Sequence of chain 2.N:
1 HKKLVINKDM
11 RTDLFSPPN

A small-molecule ligand and the protein it binds are described below.
Small molecule (SMILES): CSCC[C@H](NC(=O)[C@@H]1CCCN1C(=O)[C@H](CC(C)C)NC(=O)[C@H](CC(C)C)NC(=O)[C@H](CCCCN)NC(=O)[C@H](C)NC(=O)[C@H](CCCCN)NC(=O)[C@@H](N)CCCN=C(N)N)C(=O)N[C@@H](CCC(=O)O)C(=O)N[C@@H](CCC(=O)O)C(=O)N[C@@H](C)C(=O)N[C@@H](CC(C)C)C(=O)N[C@@H](CC(C)C)C(=O)N1CCC[C@H]1C=O

Sequence of chain 2.E:
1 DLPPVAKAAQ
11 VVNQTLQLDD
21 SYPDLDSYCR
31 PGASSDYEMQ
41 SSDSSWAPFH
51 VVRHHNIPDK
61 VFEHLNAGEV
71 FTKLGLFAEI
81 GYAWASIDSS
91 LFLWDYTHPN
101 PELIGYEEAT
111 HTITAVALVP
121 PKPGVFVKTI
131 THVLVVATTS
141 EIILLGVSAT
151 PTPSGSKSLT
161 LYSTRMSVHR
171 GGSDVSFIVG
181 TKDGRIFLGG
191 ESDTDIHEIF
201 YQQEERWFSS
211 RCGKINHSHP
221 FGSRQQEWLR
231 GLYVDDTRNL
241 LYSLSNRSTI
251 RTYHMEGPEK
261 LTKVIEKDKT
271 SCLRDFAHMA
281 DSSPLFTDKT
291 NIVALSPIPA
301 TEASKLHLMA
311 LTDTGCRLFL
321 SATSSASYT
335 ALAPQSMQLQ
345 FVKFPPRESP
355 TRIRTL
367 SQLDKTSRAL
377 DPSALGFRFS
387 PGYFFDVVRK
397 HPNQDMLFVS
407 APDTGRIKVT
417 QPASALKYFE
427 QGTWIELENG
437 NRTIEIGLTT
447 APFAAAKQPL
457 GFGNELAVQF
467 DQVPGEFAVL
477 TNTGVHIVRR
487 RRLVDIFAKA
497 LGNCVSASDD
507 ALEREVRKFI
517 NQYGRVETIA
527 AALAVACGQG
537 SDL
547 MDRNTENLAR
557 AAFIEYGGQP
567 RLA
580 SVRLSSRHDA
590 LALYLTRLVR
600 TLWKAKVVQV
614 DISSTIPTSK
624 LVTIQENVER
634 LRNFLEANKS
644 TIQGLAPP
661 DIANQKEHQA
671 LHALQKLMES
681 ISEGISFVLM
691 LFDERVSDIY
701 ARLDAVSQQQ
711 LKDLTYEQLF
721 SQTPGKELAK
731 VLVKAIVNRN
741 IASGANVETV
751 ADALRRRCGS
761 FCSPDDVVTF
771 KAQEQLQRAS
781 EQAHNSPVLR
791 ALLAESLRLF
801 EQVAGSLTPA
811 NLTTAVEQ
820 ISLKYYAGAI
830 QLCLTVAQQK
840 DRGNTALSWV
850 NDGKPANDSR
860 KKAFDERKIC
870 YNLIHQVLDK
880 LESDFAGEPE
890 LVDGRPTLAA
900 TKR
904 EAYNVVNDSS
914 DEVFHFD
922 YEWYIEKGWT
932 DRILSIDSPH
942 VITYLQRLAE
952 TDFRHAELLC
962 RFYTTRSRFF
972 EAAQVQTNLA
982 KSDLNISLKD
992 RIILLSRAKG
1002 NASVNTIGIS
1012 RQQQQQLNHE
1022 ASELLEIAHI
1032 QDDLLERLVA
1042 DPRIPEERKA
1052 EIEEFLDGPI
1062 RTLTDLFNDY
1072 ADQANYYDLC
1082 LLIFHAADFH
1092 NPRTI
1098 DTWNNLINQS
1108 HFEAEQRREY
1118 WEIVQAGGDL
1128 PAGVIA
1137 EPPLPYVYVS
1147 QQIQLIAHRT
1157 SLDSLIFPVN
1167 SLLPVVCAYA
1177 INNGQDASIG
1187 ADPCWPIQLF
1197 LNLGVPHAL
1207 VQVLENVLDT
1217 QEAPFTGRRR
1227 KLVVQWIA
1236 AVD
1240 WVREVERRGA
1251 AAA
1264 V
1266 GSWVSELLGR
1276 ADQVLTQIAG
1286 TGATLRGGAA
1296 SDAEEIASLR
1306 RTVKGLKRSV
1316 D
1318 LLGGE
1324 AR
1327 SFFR

Binding-site contacts:
Ligand atom CB contacts residue VAL125 of chain 2.E at 3.3 Å (hydrophobic).
Ligand atom CA contacts residue ARG11 of chain 2.N at 2.9 Å.
Ligand atom CG contacts residue PHE1066 of chain 2.B at 3.0 Å (hydrophobic).
Ligand atom N contacts residue ASP1071 of chain 2.B at 1.9 Å (salt-bridge).
Ligand atom CZ contacts residue PHE1066 of chain 2.B at 3.3 Å (hydrophobic).
Ligand atom CG contacts residue CYS1079 of chain 2.B at 3.1 Å (hydrophobic).
Ligand atom C contacts residue LYS8 of chain 2.N at 3.0 Å.
Ligand atom NH1 contacts residue CYS1079 of chain 2.B at 2.7 Å (h-bond).
Ligand atom N contacts residue ASP1071 of chain 2.B at 2.4 Å (salt-bridge).
Ligand atom NE contacts residue THR1097 of chain 2.B at 3.2 Å (h-bond).
Ligand atom NE contacts residue CYS1079 of chain 2.B at 2.9 Å.
Ligand atom O contacts residue VAL127 of chain 2.E at 2.5 Å (h-bond).
Ligand atom O contacts residue ASP1071 of chain 2.B at 1.2 Å (salt-bridge).
Ligand atom N contacts residue LEU161 of chain 2.E at 3.2 Å (h-bond).
Ligand atom CB contacts residue GLY105 of chain 2.E at 3.1 Å.
Ligand atom C contacts residue LYS8 of chain 2.N at 2.1 Å.
Ligand atom CA contacts residue LYS8 of chain 2.N at 2.3 Å.
Ligand atom CB contacts residue LYS8 of chain 2.N at 2.6 Å.
Ligand atom NE contacts residue PHE1083 of chain 2.B at 2.0 Å.
Ligand atom CD contacts residue PHE1066 of chain 2.B at 2.3 Å (hydrophobic).
Ligand atom CB contacts residue PHE1066 of chain 2.B at 3.3 Å (hydrophobic).
Ligand atom CD contacts residue PHE1083 of chain 2.B at 2.8 Å (hydrophobic).
Ligand atom O contacts residue LYS8 of chain 2.N at 3.0 Å.
Ligand atom NH1 contacts residue PHE1083 of chain 2.B at 1.0 Å.
Ligand atom C contacts residue ASP1071 of chain 2.B at 1.1 Å.
Ligand atom CB contacts residue ARG11 of chain 2.N at 2.1 Å.
Ligand atom N contacts residue GLY105 of chain 2.E at 2.8 Å (h-bond).
Ligand atom O contacts residue LYS8 of chain 2.N at 2.8 Å.
Ligand atom CB contacts residue LYS8 of chain 2.N at 2.2 Å.
Ligand atom OE1 contacts residue ARG165 of chain 2.E at 2.9 Å (salt-bridge).
Ligand atom CA contacts residue ASP1071 of chain 2.B at 1.3 Å.
Ligand atom N contacts residue ARG11 of chain 2.N at 3.0 Å (salt-bridge).
Ligand atom NH2 contacts residue PHE1066 of chain 2.B at 3.1 Å.
Ligand atom NH2 contacts residue PHE1083 of chain 2.B at 0.5 Å.
Ligand atom O contacts residue SER163 of chain 2.E at 3.1 Å (h-bond).
Ligand atom CA contacts residue LYS8 of chain 2.N at 2.2 Å.
Ligand atom CZ contacts residue PHE1083 of chain 2.B at 0.8 Å (hydrophobic).
Ligand atom NE contacts residue PHE1066 of chain 2.B at 2.9 Å.
Ligand atom N contacts residue LYS8 of chain 2.N at 1.3 Å.
Ligand atom CB contacts residue ASP1071 of chain 2.B at 2.1 Å.

Sequence of chain 2.B:
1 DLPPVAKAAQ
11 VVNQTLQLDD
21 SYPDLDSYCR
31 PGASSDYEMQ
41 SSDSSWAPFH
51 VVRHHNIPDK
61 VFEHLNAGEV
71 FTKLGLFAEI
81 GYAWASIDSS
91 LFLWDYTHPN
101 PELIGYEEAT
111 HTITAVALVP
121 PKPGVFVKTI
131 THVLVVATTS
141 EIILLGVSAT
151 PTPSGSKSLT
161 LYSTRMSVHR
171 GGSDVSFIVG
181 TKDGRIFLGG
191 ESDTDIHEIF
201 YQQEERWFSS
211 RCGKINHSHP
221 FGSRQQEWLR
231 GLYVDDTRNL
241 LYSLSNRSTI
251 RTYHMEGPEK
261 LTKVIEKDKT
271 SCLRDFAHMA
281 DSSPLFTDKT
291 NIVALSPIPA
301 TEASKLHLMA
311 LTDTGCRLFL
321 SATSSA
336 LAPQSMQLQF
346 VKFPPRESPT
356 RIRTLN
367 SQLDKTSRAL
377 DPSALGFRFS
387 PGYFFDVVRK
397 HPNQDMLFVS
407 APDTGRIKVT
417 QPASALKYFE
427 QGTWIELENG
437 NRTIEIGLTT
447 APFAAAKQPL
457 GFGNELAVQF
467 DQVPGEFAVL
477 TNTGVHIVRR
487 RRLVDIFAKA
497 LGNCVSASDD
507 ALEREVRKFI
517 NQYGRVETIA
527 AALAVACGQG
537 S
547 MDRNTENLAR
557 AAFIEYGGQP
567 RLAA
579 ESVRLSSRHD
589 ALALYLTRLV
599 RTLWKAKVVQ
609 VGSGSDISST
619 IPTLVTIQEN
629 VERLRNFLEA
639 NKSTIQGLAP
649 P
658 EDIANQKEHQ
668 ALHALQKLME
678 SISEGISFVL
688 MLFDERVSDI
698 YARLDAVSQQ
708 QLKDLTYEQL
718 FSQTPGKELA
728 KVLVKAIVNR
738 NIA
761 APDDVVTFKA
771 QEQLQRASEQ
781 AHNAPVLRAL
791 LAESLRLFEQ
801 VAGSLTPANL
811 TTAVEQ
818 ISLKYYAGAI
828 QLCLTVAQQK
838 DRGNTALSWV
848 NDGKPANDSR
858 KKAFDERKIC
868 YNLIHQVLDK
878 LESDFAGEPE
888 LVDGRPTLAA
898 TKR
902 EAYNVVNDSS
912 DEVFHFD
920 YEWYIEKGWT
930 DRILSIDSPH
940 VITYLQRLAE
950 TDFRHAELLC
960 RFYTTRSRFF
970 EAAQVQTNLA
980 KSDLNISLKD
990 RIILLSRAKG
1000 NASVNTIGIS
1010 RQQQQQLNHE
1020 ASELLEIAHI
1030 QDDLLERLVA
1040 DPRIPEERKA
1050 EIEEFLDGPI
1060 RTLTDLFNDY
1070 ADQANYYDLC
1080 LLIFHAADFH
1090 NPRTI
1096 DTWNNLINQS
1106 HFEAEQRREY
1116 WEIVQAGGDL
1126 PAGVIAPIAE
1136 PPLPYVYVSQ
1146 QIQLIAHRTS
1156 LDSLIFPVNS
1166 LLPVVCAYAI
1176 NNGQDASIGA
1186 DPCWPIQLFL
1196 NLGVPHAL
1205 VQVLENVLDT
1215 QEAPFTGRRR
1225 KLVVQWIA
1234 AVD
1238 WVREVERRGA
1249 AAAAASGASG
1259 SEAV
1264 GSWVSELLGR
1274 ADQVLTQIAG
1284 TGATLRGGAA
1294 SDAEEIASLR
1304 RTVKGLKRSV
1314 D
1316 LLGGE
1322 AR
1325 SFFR